Sequence of chain 1.B:
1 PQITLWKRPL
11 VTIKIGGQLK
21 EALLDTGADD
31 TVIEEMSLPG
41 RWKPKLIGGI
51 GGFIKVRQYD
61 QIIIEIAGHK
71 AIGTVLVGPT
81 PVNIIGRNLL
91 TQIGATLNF

Sequence of chain 1.A:
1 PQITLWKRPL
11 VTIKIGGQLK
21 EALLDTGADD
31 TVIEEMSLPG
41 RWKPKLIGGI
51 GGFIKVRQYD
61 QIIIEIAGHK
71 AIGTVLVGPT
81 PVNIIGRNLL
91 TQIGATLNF

Binding-site contacts:
Ligand atom C15 contacts residue VAL82 of chain 1.A at 3.4 Å (hydrophobic).
Ligand atom C5 contacts residue ILE50 of chain 1.A at 3.8 Å (hydrophobic).
Ligand atom C30 contacts residue GLY48 of chain 1.A at 2.8 Å.
Ligand atom C3 contacts residue ALA28 of chain 1.B at 3.6 Å (hydrophobic).
Ligand atom O23 contacts residue ALA28 of chain 1.A at 3.7 Å.
Ligand atom C27 contacts residue ASP30 of chain 1.A at 3.7 Å.
Ligand atom C14 contacts residue ILE50 of chain 1.B at 3.5 Å (hydrophobic).
Ligand atom O26 contacts residue ASP29 of chain 1.A at 3.1 Å (salt-bridge).
Ligand atom C32 contacts residue ILE84 of chain 1.B at 3.8 Å (hydrophobic).
Ligand atom C36 contacts residue PRO81 of chain 1.B at 3.5 Å (hydrophobic).
Ligand atom O22 contacts residue ILE50 of chain 1.B at 3.6 Å.
Ligand atom C3 contacts residue ASP30 of chain 1.B at 3.3 Å.
Ligand atom C2 contacts residue ASP30 of chain 1.B at 3.7 Å.
Ligand atom O18 contacts residue ASP25 of chain 1.B at 2.4 Å (salt-bridge).
Ligand atom C36 contacts residue ILE50 of chain 1.A at 3.7 Å (hydrophobic).
Ligand atom O26 contacts residue ASP30 of chain 1.A at 3.3 Å (salt-bridge).
Ligand atom C32 contacts residue GLY27 of chain 1.A at 3.8 Å.
Ligand atom O26 contacts residue ALA28 of chain 1.A at 3.7 Å.
Ligand atom C17 contacts residue ASP25 of chain 1.A at 3.5 Å.
Ligand atom N1 contacts residue ASP30 of chain 1.B at 2.8 Å (salt-bridge).
Ligand atom O9 contacts residue ILE50 of chain 1.A at 3.3 Å.
Ligand atom C32 contacts residue ASP25 of chain 1.B at 3.2 Å.
Ligand atom C27 contacts residue ASP29 of chain 1.A at 3.6 Å.
Ligand atom C6 contacts residue GLY48 of chain 1.B at 3.5 Å.
Ligand atom C31 contacts residue GLY48 of chain 1.A at 3.2 Å.
Ligand atom O9 contacts residue ILE84 of chain 1.B at 3.7 Å.
Ligand atom O18 contacts residue ASP25 of chain 1.A at 2.9 Å (salt-bridge).
Ligand atom N20 contacts residue GLY27 of chain 1.A at 3.3 Å (h-bond).
Ligand atom C16 contacts residue ASP25 of chain 1.B at 3.2 Å.
Ligand atom O10 contacts residue GLY49 of chain 1.B at 2.8 Å.
Ligand atom C36 contacts residue GLY49 of chain 1.A at 3.5 Å.
Ligand atom C4 contacts residue ILE50 of chain 1.A at 3.6 Å (hydrophobic).
Ligand atom C12 contacts residue GLY27 of chain 1.B at 3.6 Å.
Ligand atom C17 contacts residue ASP25 of chain 1.B at 3.2 Å.
Ligand atom C4 contacts residue ALA28 of chain 1.B at 3.8 Å (hydrophobic).
Ligand atom C33 contacts residue GLY27 of chain 1.A at 3.5 Å.
Ligand atom C15 contacts residue GLY27 of chain 1.B at 3.7 Å.
Ligand atom C35 contacts residue PRO81 of chain 1.B at 3.6 Å (hydrophobic).
Ligand atom O28 contacts residue ASP29 of chain 1.A at 3.0 Å (salt-bridge).
Ligand atom O18 contacts residue GLY27 of chain 1.A at 3.5 Å.

The small molecule below binds the protein below.
Small molecule (SMILES): CC(C)CN(C[C@@H](O)[C@H](Cc1ccccc1)NC(=O)O[C@H]1CO[C@H]2OCC[C@H]21)S(=O)(=O)c1ccc(N)cc1